Binding-site contacts:
Ligand atom OH contacts residue ARG105 of chain 1.F at 3.1 Å (salt-bridge).
Ligand atom CD1 contacts residue TYR106 of chain 1.F at 3.3 Å (hydrophobic).
Ligand atom P contacts residue THR58 of chain 1.F at 3.6 Å.
Ligand atom C contacts residue SER104 of chain 1.F at 3.7 Å.
Ligand atom N contacts residue SER104 of chain 1.F at 3.1 Å (h-bond).
Ligand atom CE1 contacts residue ASP100 of chain 1.F at 3.6 Å.
Ligand atom N contacts residue TYR106 of chain 1.F at 3.4 Å.
Ligand atom CE1 contacts residue ARG105 of chain 1.F at 3.5 Å.
Ligand atom O contacts residue THR107 of chain 1.F at 2.7 Å (h-bond).
Ligand atom OG contacts residue SER104 of chain 1.F at 3.2 Å.
Ligand atom O contacts residue ARG105 of chain 1.F at 3.3 Å.
Ligand atom CA contacts residue TYR106 of chain 1.F at 3.2 Å (hydrophobic).
Ligand atom P contacts residue SER55 of chain 1.F at 3.6 Å.
Ligand atom O1P contacts residue THR58 of chain 1.F at 2.6 Å (h-bond).
Ligand atom OH contacts residue GLU112 of chain 1.F at 3.6 Å.
Ligand atom CG contacts residue TYR106 of chain 1.F at 3.6 Å (hydrophobic).
Ligand atom OH contacts residue THR107 of chain 1.F at 3.6 Å.
Ligand atom CA contacts residue SER104 of chain 1.F at 3.2 Å.
Ligand atom CB contacts residue SER104 of chain 1.F at 3.6 Å.
Ligand atom OE2 contacts residue ARG108 of chain 1.F at 3.0 Å (salt-bridge).
Ligand atom CB contacts residue THR58 of chain 1.F at 3.7 Å.
Ligand atom CE1 contacts residue THR107 of chain 1.F at 3.6 Å.
Ligand atom C contacts residue THR107 of chain 1.F at 3.6 Å.
Ligand atom CZ contacts residue ARG105 of chain 1.F at 3.4 Å.
Ligand atom CD1 contacts residue ARG105 of chain 1.F at 3.7 Å.
Ligand atom OXT contacts residue ARG109 of chain 1.F at 2.8 Å (salt-bridge).
Ligand atom CD2 contacts residue ARG109 of chain 1.F at 3.7 Å.
Ligand atom CZ contacts residue THR107 of chain 1.F at 3.6 Å.
Ligand atom O1P contacts residue ARG57 of chain 1.F at 3.4 Å.
Ligand atom C contacts residue TYR106 of chain 1.F at 3.4 Å (hydrophobic).
Ligand atom O2P contacts residue SER55 of chain 1.F at 2.6 Å (h-bond).
Ligand atom O1P contacts residue SER55 of chain 1.F at 3.4 Å (h-bond).
Ligand atom CZ contacts residue ASP100 of chain 1.F at 3.5 Å.
Ligand atom O contacts residue TYR106 of chain 1.F at 3.2 Å (h-bond).
Ligand atom CB contacts residue TYR106 of chain 1.F at 3.5 Å (hydrophobic).
Ligand atom C contacts residue TYR106 of chain 1.F at 3.5 Å (hydrophobic).
Ligand atom N contacts residue TYR106 of chain 1.F at 2.9 Å (h-bond).
Ligand atom O3P contacts residue THR58 of chain 1.F at 3.7 Å.
Ligand atom O1P contacts residue THR53 of chain 1.F at 2.6 Å (h-bond).
Ligand atom OH contacts residue ASP100 of chain 1.F at 2.5 Å (salt-bridge).

A small-molecule ligand and the protein it binds are described below.
Small molecule (SMILES): C[C@H](NC(=O)[C@@H](N)CCC(N)=O)C(=O)N[C@@H](COP(=O)(O)O)C(=O)N[C@@H](CCC(N)=O)C(=O)N[C@@H](CCC(=O)O)C(=O)N[C@@H](Cc1ccc(O)cc1)C(=O)O

Sequence of chain 1.F:
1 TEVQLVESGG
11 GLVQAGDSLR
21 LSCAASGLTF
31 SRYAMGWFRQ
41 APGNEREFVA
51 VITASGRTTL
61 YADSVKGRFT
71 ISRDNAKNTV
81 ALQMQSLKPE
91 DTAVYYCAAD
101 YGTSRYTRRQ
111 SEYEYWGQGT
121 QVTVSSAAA